Binding-site contacts:
Ligand atom N2 contacts residue ASN654 of chain 1.A at 2.8 Å (h-bond).
Ligand atom C1 contacts residue ASN654 of chain 1.A at 1.5 Å.
Ligand atom O7 contacts residue ASN654 of chain 1.A at 2.8 Å (h-bond).
Ligand atom C5 contacts residue ASN654 of chain 1.A at 3.8 Å.
Ligand atom C8 contacts residue ASN654 of chain 1.A at 4.2 Å.
Ligand atom C7 contacts residue ASN654 of chain 1.A at 3.0 Å.
Ligand atom O5 contacts residue ASN654 of chain 1.A at 2.5 Å (h-bond).
Ligand atom C4 contacts residue ASN654 of chain 1.A at 4.3 Å.
Ligand atom C3 contacts residue ASN654 of chain 1.A at 3.8 Å.
Ligand atom C2 contacts residue ASN654 of chain 1.A at 2.5 Å.

This small molecule binds to this protein.
Small molecule (SMILES): CC(=O)N[C@@H]1[C@@H](O)[C@H](O)[C@@H](CO)O[C@H]1O

Sequence of chain 1.A:
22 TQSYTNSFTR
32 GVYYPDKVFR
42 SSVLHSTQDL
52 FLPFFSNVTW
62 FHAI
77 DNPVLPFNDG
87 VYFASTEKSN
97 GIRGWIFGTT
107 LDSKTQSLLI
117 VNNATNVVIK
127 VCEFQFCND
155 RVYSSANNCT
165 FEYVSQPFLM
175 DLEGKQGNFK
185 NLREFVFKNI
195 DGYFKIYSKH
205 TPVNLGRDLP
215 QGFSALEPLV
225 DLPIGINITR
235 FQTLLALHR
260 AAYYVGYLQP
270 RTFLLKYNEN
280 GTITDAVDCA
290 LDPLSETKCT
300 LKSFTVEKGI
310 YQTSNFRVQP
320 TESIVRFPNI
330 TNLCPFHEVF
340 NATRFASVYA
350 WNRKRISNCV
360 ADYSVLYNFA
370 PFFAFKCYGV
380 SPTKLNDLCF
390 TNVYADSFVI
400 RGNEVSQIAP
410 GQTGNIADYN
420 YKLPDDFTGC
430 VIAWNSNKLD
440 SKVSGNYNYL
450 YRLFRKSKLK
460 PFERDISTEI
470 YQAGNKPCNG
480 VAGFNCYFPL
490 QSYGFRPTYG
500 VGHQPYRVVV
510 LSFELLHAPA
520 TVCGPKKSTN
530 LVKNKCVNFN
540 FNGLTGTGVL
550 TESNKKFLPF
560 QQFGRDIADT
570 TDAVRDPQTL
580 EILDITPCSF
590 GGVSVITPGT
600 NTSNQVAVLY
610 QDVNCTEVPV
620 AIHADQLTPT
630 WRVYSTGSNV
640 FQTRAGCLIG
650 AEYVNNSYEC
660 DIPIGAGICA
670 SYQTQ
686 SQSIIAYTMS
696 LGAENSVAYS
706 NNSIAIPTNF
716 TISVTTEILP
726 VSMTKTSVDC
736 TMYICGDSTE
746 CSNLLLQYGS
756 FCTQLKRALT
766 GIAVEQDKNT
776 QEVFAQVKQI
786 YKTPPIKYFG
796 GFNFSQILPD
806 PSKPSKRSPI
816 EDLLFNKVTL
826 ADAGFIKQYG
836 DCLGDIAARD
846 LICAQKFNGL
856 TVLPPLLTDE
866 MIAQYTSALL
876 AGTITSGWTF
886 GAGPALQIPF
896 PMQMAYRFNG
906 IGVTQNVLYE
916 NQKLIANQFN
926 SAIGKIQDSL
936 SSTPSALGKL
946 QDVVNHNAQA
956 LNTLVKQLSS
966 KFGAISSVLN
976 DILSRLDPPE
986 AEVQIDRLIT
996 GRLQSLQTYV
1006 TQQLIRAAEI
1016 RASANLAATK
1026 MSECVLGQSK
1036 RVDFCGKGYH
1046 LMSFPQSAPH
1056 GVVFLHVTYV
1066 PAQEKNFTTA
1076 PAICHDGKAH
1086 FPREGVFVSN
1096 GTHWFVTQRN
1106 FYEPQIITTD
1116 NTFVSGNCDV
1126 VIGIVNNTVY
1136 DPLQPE